Sequence of chain 1.E:
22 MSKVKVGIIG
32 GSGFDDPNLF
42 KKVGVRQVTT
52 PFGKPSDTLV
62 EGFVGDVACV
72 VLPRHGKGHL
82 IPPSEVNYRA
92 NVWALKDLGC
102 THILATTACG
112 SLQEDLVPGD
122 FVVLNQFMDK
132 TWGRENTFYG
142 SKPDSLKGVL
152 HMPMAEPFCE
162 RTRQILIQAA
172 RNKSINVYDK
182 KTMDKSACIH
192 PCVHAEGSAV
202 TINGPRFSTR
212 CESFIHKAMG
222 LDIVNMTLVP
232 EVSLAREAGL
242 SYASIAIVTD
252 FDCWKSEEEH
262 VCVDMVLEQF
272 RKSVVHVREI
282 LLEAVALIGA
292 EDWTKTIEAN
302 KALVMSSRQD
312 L

This protein binds this small molecule.
Small molecule (SMILES): Nc1ncnc2[nH]cnc12

Binding-site contacts:
Ligand atom C2 contacts residue VAL225 of chain 1.E at 3.7 Å (hydrophobic).
Ligand atom C2 contacts residue MET227 of chain 1.E at 3.9 Å (hydrophobic).
Ligand atom C8 contacts residue GLY111 of chain 1.E at 3.9 Å.
Ligand atom N9 contacts residue CYS110 of chain 1.E at 3.7 Å.
Ligand atom N7 contacts residue ASP251 of chain 1.E at 2.7 Å (salt-bridge).
Ligand atom C4 contacts residue VAL225 of chain 1.E at 3.8 Å (hydrophobic).
Ligand atom N3 contacts residue ASN226 of chain 1.E at 3.5 Å.
Ligand atom N1 contacts residue VAL225 of chain 1.E at 3.5 Å.
Ligand atom C6 contacts residue GLY111 of chain 1.E at 3.7 Å.
Ligand atom N9 contacts residue ALA109 of chain 1.E at 3.3 Å (h-bond).
Ligand atom N6 contacts residue ASP251 of chain 1.E at 2.9 Å (salt-bridge).
Ligand atom C6 contacts residue PHE208 of chain 1.E at 3.8 Å (hydrophobic).
Ligand atom C5 contacts residue GLY111 of chain 1.E at 3.4 Å.
Ligand atom N3 contacts residue VAL225 of chain 1.E at 3.7 Å.
Ligand atom N7 contacts residue THR250 of chain 1.E at 3.7 Å.
Ligand atom C6 contacts residue ASP253 of chain 1.E at 4.0 Å.
Ligand atom N6 contacts residue VAL225 of chain 1.E at 3.7 Å.
Ligand atom N7 contacts residue CYS110 of chain 1.E at 3.3 Å.
Ligand atom C4 contacts residue PHE208 of chain 1.E at 4.0 Å (hydrophobic).
Ligand atom C8 contacts residue CYS110 of chain 1.E at 3.5 Å (hydrophobic).
Ligand atom C8 contacts residue ASP251 of chain 1.E at 3.5 Å.
Ligand atom C6 contacts residue ASP251 of chain 1.E at 3.9 Å.
Ligand atom C8 contacts residue ALA109 of chain 1.E at 3.7 Å (hydrophobic).
Ligand atom C5 contacts residue VAL225 of chain 1.E at 3.9 Å (hydrophobic).
Ligand atom C5 contacts residue ASP251 of chain 1.E at 3.8 Å.
Ligand atom N6 contacts residue GLY111 of chain 1.E at 3.6 Å.
Ligand atom C5 contacts residue CYS110 of chain 1.E at 3.8 Å (hydrophobic).
Ligand atom N7 contacts residue VAL267 of chain 1.E at 3.7 Å.
Ligand atom C8 contacts residue VAL267 of chain 1.E at 3.7 Å (hydrophobic).
Ligand atom N6 contacts residue ASP253 of chain 1.E at 3.0 Å (salt-bridge).
Ligand atom C2 contacts residue PHE208 of chain 1.E at 4.0 Å (hydrophobic).
Ligand atom N1 contacts residue ASP253 of chain 1.E at 4.0 Å.
Ligand atom C6 contacts residue VAL225 of chain 1.E at 3.8 Å (hydrophobic).
Ligand atom N6 contacts residue VAL262 of chain 1.E at 3.7 Å.
Ligand atom C5 contacts residue PHE208 of chain 1.E at 3.9 Å (hydrophobic).
Ligand atom C2 contacts residue ASN226 of chain 1.E at 3.8 Å.
Ligand atom C8 contacts residue THR250 of chain 1.E at 3.5 Å.
Ligand atom N3 contacts residue MET227 of chain 1.E at 3.8 Å.
Ligand atom N1 contacts residue PHE208 of chain 1.E at 3.7 Å.
Ligand atom N7 contacts residue GLY111 of chain 1.E at 3.3 Å (h-bond).